Sequence of chain 2.A:
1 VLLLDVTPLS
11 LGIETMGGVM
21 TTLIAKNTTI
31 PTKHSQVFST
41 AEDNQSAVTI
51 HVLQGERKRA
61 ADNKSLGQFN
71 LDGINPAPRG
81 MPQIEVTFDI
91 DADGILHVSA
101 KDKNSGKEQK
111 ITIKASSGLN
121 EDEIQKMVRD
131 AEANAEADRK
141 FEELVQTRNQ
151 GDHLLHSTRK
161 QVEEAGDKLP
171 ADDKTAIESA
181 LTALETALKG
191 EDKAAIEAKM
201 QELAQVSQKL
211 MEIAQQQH

The protein below binds the small molecule below.
Small molecule (SMILES): CC[C@H](C)[C@H](NC(=O)[C@@H]1CCCN1C(=O)CNC(=O)[C@@H]1CCCN1C(=O)[C@H](CCCN=C(N)N)NC(=O)[C@@H]1CCCN1)C(=O)N[C@@H](Cc1ccc(O)cc1)C(N)=O

Sequence of chain 4.B:
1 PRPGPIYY

Sequence of chain 4.A:
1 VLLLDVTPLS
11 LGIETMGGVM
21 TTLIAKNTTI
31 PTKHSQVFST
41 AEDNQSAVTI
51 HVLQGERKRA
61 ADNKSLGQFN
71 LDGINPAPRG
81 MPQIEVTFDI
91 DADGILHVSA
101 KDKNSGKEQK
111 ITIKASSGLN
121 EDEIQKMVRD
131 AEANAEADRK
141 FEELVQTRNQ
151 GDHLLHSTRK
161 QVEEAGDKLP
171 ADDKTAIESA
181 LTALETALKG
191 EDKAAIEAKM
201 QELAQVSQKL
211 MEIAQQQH

Binding-site contacts:
Ligand atom C contacts residue SER39 of chain 2.A at 3.6 Å.
Ligand atom O contacts residue SER157 of chain 4.A at 3.6 Å.
Ligand atom CZ contacts residue GLY17 of chain 2.A at 3.2 Å.
Ligand atom N contacts residue GLY80 of chain 2.A at 3.1 Å (h-bond).
Ligand atom CA contacts residue GLY80 of chain 2.A at 3.3 Å.
Ligand atom CA contacts residue SER39 of chain 2.A at 3.3 Å.
Ligand atom NE contacts residue GLU14 of chain 2.A at 3.2 Å (salt-bridge).
Ligand atom CD1 contacts residue VAL37 of chain 2.A at 3.3 Å (hydrophobic).
Ligand atom CD contacts residue THR49 of chain 2.A at 3.5 Å.
Ligand atom N contacts residue ALA47 of chain 2.A at 3.5 Å (h-bond).
Ligand atom NH1 contacts residue GLY17 of chain 2.A at 3.2 Å (h-bond).
Ligand atom O contacts residue GLY80 of chain 2.A at 3.7 Å.
Ligand atom C contacts residue GLY80 of chain 2.A at 3.6 Å.
Ligand atom O contacts residue PHE38 of chain 2.A at 3.7 Å.
Ligand atom N contacts residue THR49 of chain 2.A at 3.2 Å (h-bond).
Ligand atom O contacts residue GLN45 of chain 2.A at 3.5 Å (h-bond).
Ligand atom NH2 contacts residue GLY17 of chain 2.A at 3.2 Å (h-bond).
Ligand atom CZ contacts residue GLY18 of chain 2.A at 3.5 Å.
Ligand atom N contacts residue MET81 of chain 2.A at 3.6 Å.
Ligand atom CE2 contacts residue HIS153 of chain 2.A at 3.2 Å.
Ligand atom O contacts residue SER39 of chain 2.A at 3.5 Å.
Ligand atom OH contacts residue ARG79 of chain 2.A at 2.9 Å.
Ligand atom CD contacts residue GLU14 of chain 2.A at 3.4 Å.
Ligand atom O contacts residue THR15 of chain 2.A at 3.6 Å.
Ligand atom CD1 contacts residue PHE38 of chain 2.A at 3.5 Å (hydrophobic).
Ligand atom NE contacts residue GLY18 of chain 2.A at 3.6 Å (h-bond).
Ligand atom NH2 contacts residue GLY18 of chain 2.A at 3.2 Å (h-bond).
Ligand atom CA contacts residue HIS153 of chain 4.A at 3.6 Å.
Ligand atom O contacts residue THR49 of chain 2.A at 2.8 Å (h-bond).
Ligand atom O contacts residue SER39 of chain 2.A at 2.8 Å (h-bond).
Ligand atom OH contacts residue HIS153 of chain 2.A at 3.1 Å (h-bond).
Ligand atom C contacts residue HIS153 of chain 4.A at 3.6 Å.
Ligand atom CG2 contacts residue GLN150 of chain 4.A at 3.5 Å.
Ligand atom CZ contacts residue HIS153 of chain 2.A at 3.4 Å.
Ligand atom N contacts residue SER39 of chain 2.A at 2.9 Å (h-bond).
Ligand atom CD contacts residue ALA47 of chain 2.A at 3.4 Å (hydrophobic).
Ligand atom O contacts residue MET16 of chain 2.A at 2.8 Å (h-bond).
Ligand atom O contacts residue VAL48 of chain 2.A at 3.3 Å.
Ligand atom N contacts residue SER157 of chain 4.A at 3.3 Å (h-bond).
Ligand atom NH1 contacts residue MET16 of chain 2.A at 3.4 Å.